Binding-site contacts:
Ligand atom C7 contacts residue THR1076 of chain 1.B at 4.4 Å.
Ligand atom O7 contacts residue THR1076 of chain 1.B at 3.8 Å.
Ligand atom C7 contacts residue ASN1074 of chain 1.B at 3.8 Å.
Ligand atom C8 contacts residue ASN1074 of chain 1.B at 3.4 Å.
Ligand atom C5 contacts residue ASN1074 of chain 1.B at 3.7 Å.
Ligand atom C8 contacts residue THR1076 of chain 1.B at 4.2 Å.
Ligand atom C1 contacts residue ASN1074 of chain 1.B at 1.4 Å.
Ligand atom C2 contacts residue ASN1074 of chain 1.B at 2.5 Å.
Ligand atom C8 contacts residue PHE1075 of chain 1.B at 3.9 Å (hydrophobic).
Ligand atom C3 contacts residue ASN1074 of chain 1.B at 3.8 Å.
Ligand atom N2 contacts residue ASN1074 of chain 1.B at 2.9 Å (h-bond).
Ligand atom C4 contacts residue ASN1074 of chain 1.B at 4.2 Å.
Ligand atom C8 contacts residue SER1097 of chain 1.B at 4.3 Å.
Ligand atom O5 contacts residue ASN1074 of chain 1.B at 2.4 Å (h-bond).

Sequence of chain 1.B:
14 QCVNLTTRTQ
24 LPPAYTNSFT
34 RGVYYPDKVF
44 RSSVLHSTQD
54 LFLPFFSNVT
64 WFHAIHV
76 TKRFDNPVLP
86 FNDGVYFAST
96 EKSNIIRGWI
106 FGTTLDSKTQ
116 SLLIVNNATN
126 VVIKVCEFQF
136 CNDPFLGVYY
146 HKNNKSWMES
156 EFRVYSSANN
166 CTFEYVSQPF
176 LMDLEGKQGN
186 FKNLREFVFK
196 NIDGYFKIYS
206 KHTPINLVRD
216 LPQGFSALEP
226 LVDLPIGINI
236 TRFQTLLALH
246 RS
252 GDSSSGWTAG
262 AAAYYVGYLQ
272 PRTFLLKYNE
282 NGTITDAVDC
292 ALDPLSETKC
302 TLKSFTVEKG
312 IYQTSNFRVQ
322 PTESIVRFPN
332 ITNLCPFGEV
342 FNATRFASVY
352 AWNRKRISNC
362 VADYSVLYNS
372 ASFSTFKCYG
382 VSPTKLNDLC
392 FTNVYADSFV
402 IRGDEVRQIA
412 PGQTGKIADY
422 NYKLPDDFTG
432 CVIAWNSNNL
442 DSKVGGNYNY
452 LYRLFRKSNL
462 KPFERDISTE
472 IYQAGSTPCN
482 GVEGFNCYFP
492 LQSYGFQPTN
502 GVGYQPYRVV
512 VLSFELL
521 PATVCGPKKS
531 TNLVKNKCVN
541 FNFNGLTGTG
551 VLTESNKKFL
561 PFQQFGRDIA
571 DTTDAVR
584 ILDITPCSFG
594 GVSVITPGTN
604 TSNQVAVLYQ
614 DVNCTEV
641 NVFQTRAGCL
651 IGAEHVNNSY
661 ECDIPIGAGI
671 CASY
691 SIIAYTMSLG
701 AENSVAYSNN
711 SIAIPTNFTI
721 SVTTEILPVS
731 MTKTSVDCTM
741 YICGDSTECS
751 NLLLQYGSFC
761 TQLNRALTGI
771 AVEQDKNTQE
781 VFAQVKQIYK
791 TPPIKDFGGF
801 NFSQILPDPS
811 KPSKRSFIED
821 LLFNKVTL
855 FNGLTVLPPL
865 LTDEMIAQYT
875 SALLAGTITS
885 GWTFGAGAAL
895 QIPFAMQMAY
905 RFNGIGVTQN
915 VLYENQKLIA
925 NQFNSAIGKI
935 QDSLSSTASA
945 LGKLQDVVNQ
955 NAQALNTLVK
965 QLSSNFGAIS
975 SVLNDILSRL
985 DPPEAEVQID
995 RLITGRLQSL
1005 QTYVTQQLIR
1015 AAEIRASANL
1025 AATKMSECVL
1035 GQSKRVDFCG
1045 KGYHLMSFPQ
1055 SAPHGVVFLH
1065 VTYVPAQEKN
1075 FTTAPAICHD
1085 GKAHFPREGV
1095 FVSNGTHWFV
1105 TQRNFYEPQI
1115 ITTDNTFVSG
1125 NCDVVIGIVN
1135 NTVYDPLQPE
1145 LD

The protein below binds the small molecule below.
Small molecule (SMILES): CC(=O)N[C@@H]1[C@@H](O)[C@H](O)[C@@H](CO)O[C@H]1O